A protein and the small-molecule ligand that binds it are described below.
Small molecule (SMILES): CC(=O)N[C@H]1[C@H](O[C@H]2[C@H](O)[C@@H](NC(C)=O)CO[C@@H]2CO)O[C@H](CO)[C@@H](O)[C@@H]1O

Sequence of chain 1.D:
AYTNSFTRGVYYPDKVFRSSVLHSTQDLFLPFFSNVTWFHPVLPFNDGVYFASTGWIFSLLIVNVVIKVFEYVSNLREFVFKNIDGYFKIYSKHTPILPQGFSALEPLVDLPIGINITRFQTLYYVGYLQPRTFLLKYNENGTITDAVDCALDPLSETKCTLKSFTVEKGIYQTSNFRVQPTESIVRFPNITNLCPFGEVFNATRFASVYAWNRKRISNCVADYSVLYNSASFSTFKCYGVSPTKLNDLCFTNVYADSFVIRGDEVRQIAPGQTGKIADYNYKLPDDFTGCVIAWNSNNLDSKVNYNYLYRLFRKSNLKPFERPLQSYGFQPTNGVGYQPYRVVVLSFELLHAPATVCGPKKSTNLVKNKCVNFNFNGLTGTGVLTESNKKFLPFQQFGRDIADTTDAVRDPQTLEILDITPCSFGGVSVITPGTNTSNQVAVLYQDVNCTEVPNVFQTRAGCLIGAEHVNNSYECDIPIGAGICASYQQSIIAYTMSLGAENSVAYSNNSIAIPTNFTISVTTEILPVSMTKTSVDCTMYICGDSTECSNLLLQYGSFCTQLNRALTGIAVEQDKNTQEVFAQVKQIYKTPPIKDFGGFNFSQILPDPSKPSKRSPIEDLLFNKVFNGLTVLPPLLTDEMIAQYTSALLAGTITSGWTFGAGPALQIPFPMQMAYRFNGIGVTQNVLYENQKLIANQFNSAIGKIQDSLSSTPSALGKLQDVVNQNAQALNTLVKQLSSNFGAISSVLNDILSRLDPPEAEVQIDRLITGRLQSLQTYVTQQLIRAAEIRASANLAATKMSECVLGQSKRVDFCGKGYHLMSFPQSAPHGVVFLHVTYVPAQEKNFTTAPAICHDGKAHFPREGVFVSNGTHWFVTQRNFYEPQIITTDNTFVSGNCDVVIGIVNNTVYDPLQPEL

Binding-site contacts:
Ligand atom O7 contacts residue GLN1071 of chain 1.D at 4.1 Å.
Ligand atom C8 contacts residue GLN926 of chain 1.D at 4.3 Å.
Ligand atom C4 contacts residue ASN717 of chain 1.D at 4.3 Å.
Ligand atom C5 contacts residue ASN717 of chain 1.D at 3.7 Å.
Ligand atom O5 contacts residue GLN1071 of chain 1.D at 4.1 Å.
Ligand atom O6 contacts residue GLN926 of chain 1.D at 3.2 Å (h-bond).
Ligand atom C4 contacts residue LEU922 of chain 1.D at 4.5 Å (hydrophobic).
Ligand atom C5 contacts residue LEU922 of chain 1.D at 4.1 Å (hydrophobic).
Ligand atom C3 contacts residue ASN717 of chain 1.D at 3.9 Å.
Ligand atom O4 contacts residue LEU922 of chain 1.D at 4.5 Å.
Ligand atom N2 contacts residue ASN717 of chain 1.D at 3.0 Å (h-bond).
Ligand atom C1 contacts residue ASN717 of chain 1.D at 1.5 Å.
Ligand atom C7 contacts residue ASN717 of chain 1.D at 3.2 Å.
Ligand atom O5 contacts residue ASN717 of chain 1.D at 2.4 Å (h-bond).
Ligand atom C3 contacts residue LEU922 of chain 1.D at 4.0 Å (hydrophobic).
Ligand atom C8 contacts residue ASN925 of chain 1.D at 4.0 Å.
Ligand atom C6 contacts residue GLN926 of chain 1.D at 4.4 Å.
Ligand atom C2 contacts residue ASN717 of chain 1.D at 2.5 Å.
Ligand atom O7 contacts residue ASN717 of chain 1.D at 3.1 Å (h-bond).
Ligand atom C8 contacts residue ASN717 of chain 1.D at 4.4 Å.
Ligand atom C1 contacts residue LEU922 of chain 1.D at 4.2 Å (hydrophobic).
Ligand atom C8 contacts residue LEU922 of chain 1.D at 4.4 Å (hydrophobic).